This protein binds this small molecule.
Small molecule (SMILES): C[C@H](O)CNCc1ccc2c(c1)OCO2

Sequence of chain 1.A:
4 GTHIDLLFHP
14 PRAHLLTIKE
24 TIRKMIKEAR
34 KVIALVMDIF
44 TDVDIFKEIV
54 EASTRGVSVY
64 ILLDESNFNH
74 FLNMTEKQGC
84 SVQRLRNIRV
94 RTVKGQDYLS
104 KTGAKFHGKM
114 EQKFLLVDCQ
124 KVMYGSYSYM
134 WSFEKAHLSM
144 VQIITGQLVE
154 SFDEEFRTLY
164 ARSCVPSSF

Binding-site contacts:
Ligand atom C6 contacts residue GLU54 of chain 1.A at 4.1 Å.
Ligand atom O contacts residue LYS30 of chain 1.A at 3.4 Å (salt-bridge).
Ligand atom O contacts residue GLU51 of chain 1.A at 3.3 Å (salt-bridge).
Ligand atom O1 contacts residue LYS50 of chain 1.A at 3.0 Å.
Ligand atom C9 contacts residue GLU54 of chain 1.A at 3.9 Å.
Ligand atom C5 contacts residue GLU54 of chain 1.A at 4.0 Å.
Ligand atom O1 contacts residue GLU54 of chain 1.A at 4.4 Å.
Ligand atom N contacts residue GLU54 of chain 1.A at 3.2 Å (salt-bridge).
Ligand atom C10 contacts residue GLU51 of chain 1.A at 3.4 Å.
Ligand atom C7 contacts residue GLU54 of chain 1.A at 4.0 Å.
Ligand atom C9 contacts residue LYS30 of chain 1.A at 4.5 Å.
Ligand atom C10 contacts residue LYS30 of chain 1.A at 4.3 Å.
Ligand atom C8 contacts residue LYS30 of chain 1.A at 4.2 Å.
Ligand atom C7 contacts residue LYS50 of chain 1.A at 4.1 Å.
Ligand atom O contacts residue GLU54 of chain 1.A at 3.8 Å.
Ligand atom C10 contacts residue GLU54 of chain 1.A at 4.0 Å.
Ligand atom C4 contacts residue GLU54 of chain 1.A at 4.0 Å.
Ligand atom C8 contacts residue GLU54 of chain 1.A at 3.8 Å.
Ligand atom C3 contacts residue GLU54 of chain 1.A at 4.5 Å.
Ligand atom C2 contacts residue GLU54 of chain 1.A at 3.1 Å.
Ligand atom C10 contacts residue LYS50 of chain 1.A at 3.6 Å.